Binding-site contacts:
Ligand atom C3C contacts residue VAL93 of chain 1.G at 3.8 Å (hydrophobic).
Ligand atom NA contacts residue HIS87 of chain 1.G at 3.8 Å.
Ligand atom CHD contacts residue VAL93 of chain 1.G at 3.7 Å (hydrophobic).
Ligand atom C3C contacts residue CMO1 of chain 1.CA at 3.6 Å.
Ligand atom C4D contacts residue HIS58 of chain 1.G at 3.2 Å.
Ligand atom NI contacts residue HIS87 of chain 1.G at 3.5 Å.
Ligand atom CBA contacts residue LEU86 of chain 1.G at 3.6 Å (hydrophobic).
Ligand atom CMC contacts residue ASN97 of chain 1.G at 3.5 Å.
Ligand atom CMD contacts residue TYR42 of chain 1.G at 3.4 Å (hydrophobic).
Ligand atom CHC contacts residue CMO1 of chain 1.CA at 3.5 Å.
Ligand atom CMD contacts residue PHE43 of chain 1.G at 3.6 Å (hydrophobic).
Ligand atom CMA contacts residue LYS61 of chain 1.G at 3.5 Å.
Ligand atom C1C contacts residue CMO1 of chain 1.CA at 3.0 Å.
Ligand atom C3B contacts residue LEU136 of chain 1.G at 3.6 Å (hydrophobic).
Ligand atom C4B contacts residue CMO1 of chain 1.CA at 3.7 Å.
Ligand atom ND contacts residue CMO1 of chain 1.CA at 3.8 Å.
Ligand atom NC contacts residue CMO1 of chain 1.CA at 2.8 Å (h-bond).
Ligand atom C4C contacts residue CMO1 of chain 1.CA at 3.2 Å.
Ligand atom O2D contacts residue HIS45 of chain 1.G at 2.8 Å (h-bond).
Ligand atom CHA contacts residue HIS58 of chain 1.G at 3.3 Å.
Ligand atom NA contacts residue HIS58 of chain 1.G at 3.5 Å.
Ligand atom C2C contacts residue CMO1 of chain 1.CA at 3.4 Å.
Ligand atom CHC contacts residue PHE98 of chain 1.G at 3.6 Å (hydrophobic).
Ligand atom CAD contacts residue LEU91 of chain 1.G at 3.7 Å (hydrophobic).
Ligand atom NC contacts residue HIS87 of chain 1.G at 3.7 Å.
Ligand atom CGD contacts residue HIS45 of chain 1.G at 3.8 Å.
Ligand atom CHD contacts residue CMO1 of chain 1.CA at 3.6 Å.
Ligand atom NI contacts residue CMO1 of chain 1.CA at 3.4 Å.
Ligand atom C1D contacts residue PHE43 of chain 1.G at 3.8 Å (hydrophobic).
Ligand atom ND contacts residue HIS58 of chain 1.G at 3.3 Å.
Ligand atom C4D contacts residue LEU91 of chain 1.G at 3.5 Å (hydrophobic).
Ligand atom C2B contacts residue LEU136 of chain 1.G at 3.7 Å (hydrophobic).
Ligand atom NB contacts residue HIS87 of chain 1.G at 3.5 Å.
Ligand atom CHD contacts residue PHE43 of chain 1.G at 3.5 Å (hydrophobic).
Ligand atom NI contacts residue HIS58 of chain 1.G at 3.7 Å.
Ligand atom CHC contacts residue LEU101 of chain 1.G at 3.6 Å (hydrophobic).
Ligand atom NB contacts residue CMO1 of chain 1.CA at 3.7 Å.
Ligand atom CHA contacts residue LEU91 of chain 1.G at 3.7 Å (hydrophobic).
Ligand atom C1A contacts residue HIS58 of chain 1.G at 3.3 Å.
Ligand atom CAC contacts residue VAL93 of chain 1.G at 3.5 Å (hydrophobic).

Sequence of chain 1.G:
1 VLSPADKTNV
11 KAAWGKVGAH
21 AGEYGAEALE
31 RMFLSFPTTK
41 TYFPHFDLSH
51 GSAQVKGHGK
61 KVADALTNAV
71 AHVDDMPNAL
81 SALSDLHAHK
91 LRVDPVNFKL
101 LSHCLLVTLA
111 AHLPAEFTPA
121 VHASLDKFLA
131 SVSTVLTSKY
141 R

A small-molecule ligand and the protein it binds are described below.
Small molecule (SMILES): C=CC1=C(C)C2=N3->[Ni]45<-N6=C(C=c7c(C)c(C=C)c(n74)=C2)C(C)=C(CCC(=O)O)C6=Cc2c(CCC(=O)O)c(C)c(n25)C=C13